Binding-site contacts:
Ligand atom C6 contacts residue ALA28 of chain 1.A at 3.5 Å (hydrophobic).
Ligand atom O28 contacts residue ASP29 of chain 1.B at 2.8 Å (salt-bridge).
Ligand atom C33 contacts residue GLY27 of chain 1.B at 3.5 Å.
Ligand atom C30 contacts residue GLY48 of chain 1.B at 3.2 Å.
Ligand atom C12 contacts residue GLY27 of chain 1.A at 3.4 Å.
Ligand atom O10 contacts residue GLY49 of chain 1.A at 3.0 Å.
Ligand atom O23 contacts residue ALA28 of chain 1.B at 3.6 Å.
Ligand atom C7 contacts residue ALA28 of chain 1.A at 3.5 Å (hydrophobic).
Ligand atom O9 contacts residue ILE50 of chain 1.B at 3.6 Å.
Ligand atom N1 contacts residue ASP30 of chain 1.A at 2.8 Å (salt-bridge).
Ligand atom O18 contacts residue ASP25 of chain 1.A at 2.5 Å (salt-bridge).
Ligand atom C36 contacts residue GLY49 of chain 1.B at 3.5 Å.
Ligand atom C36 contacts residue PRO81 of chain 1.A at 3.5 Å (hydrophobic).
Ligand atom O26 contacts residue ASP29 of chain 1.B at 3.3 Å (salt-bridge).
Ligand atom C32 contacts residue ILE84 of chain 1.A at 3.7 Å (hydrophobic).
Ligand atom C4 contacts residue GLY48 of chain 1.A at 3.2 Å.
Ligand atom C16 contacts residue GLY27 of chain 1.A at 3.8 Å.
Ligand atom C15 contacts residue LEU23 of chain 1.B at 3.5 Å (hydrophobic).
Ligand atom O28 contacts residue ALA28 of chain 1.B at 3.7 Å.
Ligand atom O18 contacts residue ASP25 of chain 1.B at 2.9 Å (salt-bridge).
Ligand atom C31 contacts residue GLY48 of chain 1.B at 3.5 Å.
Ligand atom O26 contacts residue ASP30 of chain 1.B at 3.3 Å (salt-bridge).
Ligand atom C35 contacts residue VAL82 of chain 1.A at 3.6 Å (hydrophobic).
Ligand atom O10 contacts residue ILE50 of chain 1.B at 3.6 Å.
Ligand atom C32 contacts residue ASP25 of chain 1.A at 3.2 Å.
Ligand atom C17 contacts residue ASP25 of chain 1.B at 3.5 Å.
Ligand atom C6 contacts residue ILE50 of chain 1.B at 3.7 Å (hydrophobic).
Ligand atom C15 contacts residue GLY27 of chain 1.A at 3.4 Å.
Ligand atom C7 contacts residue ASP30 of chain 1.A at 3.7 Å.
Ligand atom C17 contacts residue ASP25 of chain 1.A at 3.3 Å.
Ligand atom O18 contacts residue GLY27 of chain 1.B at 3.6 Å.
Ligand atom C3 contacts residue GLY48 of chain 1.A at 3.5 Å.
Ligand atom C13 contacts residue GLY27 of chain 1.A at 3.7 Å.
Ligand atom C36 contacts residue ILE50 of chain 1.B at 3.7 Å (hydrophobic).
Ligand atom N20 contacts residue GLY27 of chain 1.B at 3.3 Å (h-bond).
Ligand atom C27 contacts residue ASP29 of chain 1.B at 3.5 Å.
Ligand atom C34 contacts residue VAL82 of chain 1.A at 3.5 Å (hydrophobic).
Ligand atom C16 contacts residue ASP25 of chain 1.A at 3.3 Å.
Ligand atom C35 contacts residue PRO81 of chain 1.A at 3.6 Å (hydrophobic).
Ligand atom O26 contacts residue ALA28 of chain 1.B at 3.6 Å.

Sequence of chain 1.A:
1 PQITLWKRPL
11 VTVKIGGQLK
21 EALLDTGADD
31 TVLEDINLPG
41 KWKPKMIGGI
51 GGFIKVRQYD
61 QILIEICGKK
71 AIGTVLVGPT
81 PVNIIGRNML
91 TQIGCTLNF

A protein and the small-molecule ligand that binds it are described below.
Small molecule (SMILES): CC(C)CN(C[C@@H](O)[C@H](Cc1ccccc1)NC(=O)O[C@H]1CO[C@H]2OCC[C@H]21)S(=O)(=O)c1ccc(N)cc1

Sequence of chain 1.B:
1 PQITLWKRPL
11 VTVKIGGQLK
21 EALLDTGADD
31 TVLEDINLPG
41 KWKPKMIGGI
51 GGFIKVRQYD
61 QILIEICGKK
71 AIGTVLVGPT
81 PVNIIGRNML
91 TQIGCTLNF